Binding-site contacts:
Ligand atom C7 contacts residue ASN230 of chain 2.A at 3.5 Å.
Ligand atom C4 contacts residue ASN230 of chain 2.A at 4.2 Å.
Ligand atom C5 contacts residue ASN230 of chain 2.A at 3.7 Å.
Ligand atom O7 contacts residue THR189 of chain 2.A at 4.4 Å.
Ligand atom C1 contacts residue ASN230 of chain 2.A at 1.4 Å.
Ligand atom O7 contacts residue LEU227 of chain 2.A at 3.8 Å.
Ligand atom O5 contacts residue ASN230 of chain 2.A at 2.4 Å (h-bond).
Ligand atom C8 contacts residue THR190 of chain 2.A at 3.5 Å.
Ligand atom C7 contacts residue LEU227 of chain 2.A at 4.2 Å (hydrophobic).
Ligand atom C1 contacts residue TYR234 of chain 2.A at 3.6 Å (hydrophobic).
Ligand atom O5 contacts residue GLU231 of chain 2.A at 4.2 Å.
Ligand atom C5 contacts residue TYR234 of chain 2.A at 3.6 Å (hydrophobic).
Ligand atom O5 contacts residue TYR234 of chain 2.A at 3.4 Å.
Ligand atom O7 contacts residue ASN230 of chain 2.A at 3.9 Å.
Ligand atom N2 contacts residue ASN230 of chain 2.A at 2.9 Å (h-bond).
Ligand atom C6 contacts residue TYR234 of chain 2.A at 3.7 Å (hydrophobic).
Ligand atom C3 contacts residue ASN230 of chain 2.A at 3.8 Å.
Ligand atom C8 contacts residue LEU227 of chain 2.A at 4.0 Å (hydrophobic).
Ligand atom C2 contacts residue ASN230 of chain 2.A at 2.5 Å.

This small molecule binds to this protein.
Small molecule (SMILES): CC(=O)N[C@@H]1[C@@H](O)[C@H](O)[C@@H](CO)O[C@H]1O

Sequence of chain 2.A:
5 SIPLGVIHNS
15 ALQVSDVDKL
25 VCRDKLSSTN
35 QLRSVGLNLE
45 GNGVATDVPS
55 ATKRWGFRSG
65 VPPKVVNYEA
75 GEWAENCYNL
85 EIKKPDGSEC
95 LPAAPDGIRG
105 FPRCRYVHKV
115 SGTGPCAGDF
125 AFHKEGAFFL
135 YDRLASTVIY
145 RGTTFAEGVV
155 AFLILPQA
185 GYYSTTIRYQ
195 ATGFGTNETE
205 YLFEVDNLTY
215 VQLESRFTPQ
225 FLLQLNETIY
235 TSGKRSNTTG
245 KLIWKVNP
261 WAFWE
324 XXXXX